A protein and the small-molecule ligand that binds it are described below.
Small molecule (SMILES): Nc1ccn([C@H]2C[C@H](O)[C@@H](COP(=O)(O)O)O2)c(=O)n1

Binding-site contacts:
Ligand atom C4' contacts residue DA4 of chain 15.D at 4.3 Å.
Ligand atom O5' contacts residue DA4 of chain 15.D at 4.0 Å.
Ligand atom P contacts residue DA4 of chain 15.D at 3.2 Å.
Ligand atom C2' contacts residue DA4 of chain 15.D at 3.5 Å.
Ligand atom C3' contacts residue DA4 of chain 15.D at 3.3 Å.
Ligand atom C5' contacts residue DA4 of chain 15.D at 4.0 Å.
Ligand atom OP2 contacts residue DA4 of chain 15.D at 3.6 Å.
Ligand atom O3' contacts residue DA4 of chain 15.D at 4.2 Å.
Ligand atom OP1 contacts residue DA4 of chain 15.D at 2.2 Å.